A small-molecule ligand and the protein it binds are described below.
Small molecule (SMILES): CC(=O)N[C@@H]1[C@@H](O)[C@H](O)[C@@H](CO)O[C@H]1O

Binding-site contacts:
Ligand atom C1 contacts residue ILE64 of chain 1.E at 4.5 Å (hydrophobic).
Ligand atom C7 contacts residue ILE54 of chain 1.E at 4.2 Å (hydrophobic).
Ligand atom O5 contacts residue GLN63 of chain 1.E at 4.4 Å.
Ligand atom N2 contacts residue THR62 of chain 1.E at 4.4 Å.
Ligand atom C3 contacts residue ASN60 of chain 1.E at 3.8 Å.
Ligand atom C7 contacts residue ASN60 of chain 1.E at 3.6 Å.
Ligand atom C1 contacts residue THR62 of chain 1.E at 4.0 Å.
Ligand atom O7 contacts residue ASN60 of chain 1.E at 3.8 Å.
Ligand atom O6 contacts residue GLN63 of chain 1.E at 3.8 Å.
Ligand atom C8 contacts residue ASN60 of chain 1.E at 4.2 Å.
Ligand atom C4 contacts residue GLN63 of chain 1.E at 4.0 Å.
Ligand atom C8 contacts residue ILE54 of chain 1.E at 3.7 Å (hydrophobic).
Ligand atom O5 contacts residue ASN60 of chain 1.E at 2.3 Å (h-bond).
Ligand atom O6 contacts residue ILE64 of chain 1.E at 3.4 Å.
Ligand atom O6 contacts residue THR65 of chain 1.E at 2.9 Å (h-bond).
Ligand atom N2 contacts residue ASN60 of chain 1.E at 2.9 Å (h-bond).
Ligand atom O4 contacts residue GLN63 of chain 1.E at 3.8 Å.
Ligand atom C5 contacts residue GLN63 of chain 1.E at 3.5 Å.
Ligand atom O5 contacts residue ILE64 of chain 1.E at 3.7 Å.
Ligand atom C1 contacts residue GLN63 of chain 1.E at 4.5 Å.
Ligand atom C4 contacts residue ASN60 of chain 1.E at 4.2 Å.
Ligand atom C6 contacts residue GLN63 of chain 1.E at 4.3 Å.
Ligand atom C3 contacts residue GLN63 of chain 1.E at 4.1 Å.
Ligand atom C5 contacts residue ASN60 of chain 1.E at 3.6 Å.
Ligand atom C6 contacts residue THR65 of chain 1.E at 4.1 Å.
Ligand atom C6 contacts residue ILE64 of chain 1.E at 3.7 Å (hydrophobic).
Ligand atom C1 contacts residue ASN60 of chain 1.E at 1.4 Å.
Ligand atom O7 contacts residue ILE54 of chain 1.E at 4.3 Å.
Ligand atom C5 contacts residue ILE64 of chain 1.E at 3.8 Å (hydrophobic).
Ligand atom C2 contacts residue ASN60 of chain 1.E at 2.4 Å.

Sequence of chain 1.E:
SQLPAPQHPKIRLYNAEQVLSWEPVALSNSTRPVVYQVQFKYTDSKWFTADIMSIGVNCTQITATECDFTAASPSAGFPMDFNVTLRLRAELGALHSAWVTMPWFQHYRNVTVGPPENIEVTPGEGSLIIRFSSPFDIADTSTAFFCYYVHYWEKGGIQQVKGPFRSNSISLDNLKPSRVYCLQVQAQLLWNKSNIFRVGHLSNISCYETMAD